Sequence of chain 1.B:
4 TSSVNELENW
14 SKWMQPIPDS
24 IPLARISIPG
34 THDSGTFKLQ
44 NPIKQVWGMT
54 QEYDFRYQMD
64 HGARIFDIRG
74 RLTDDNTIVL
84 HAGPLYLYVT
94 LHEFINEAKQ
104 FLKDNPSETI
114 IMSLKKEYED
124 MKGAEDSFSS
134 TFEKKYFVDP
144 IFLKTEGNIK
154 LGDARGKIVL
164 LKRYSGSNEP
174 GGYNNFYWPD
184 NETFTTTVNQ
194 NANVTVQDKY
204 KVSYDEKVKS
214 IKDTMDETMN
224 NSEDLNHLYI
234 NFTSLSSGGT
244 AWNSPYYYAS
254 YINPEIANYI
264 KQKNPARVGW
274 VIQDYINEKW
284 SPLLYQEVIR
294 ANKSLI

This small molecule binds to this protein.
Small molecule (SMILES): OC1C(O)C(O)C(O)C(O)C1O

Binding-site contacts:
Ligand atom O5 contacts residue HIS35 of chain 1.B at 2.9 Å (h-bond).
Ligand atom O3 contacts residue ARG166 of chain 1.B at 2.8 Å (salt-bridge).
Ligand atom C3 contacts residue ARG72 of chain 1.B at 3.8 Å.
Ligand atom C4 contacts residue ARG72 of chain 1.B at 3.2 Å.
Ligand atom O4 contacts residue ASP201 of chain 1.B at 3.0 Å (salt-bridge).
Ligand atom O5 contacts residue ASP36 of chain 1.B at 4.3 Å.
Ligand atom O4 contacts residue HIS35 of chain 1.B at 3.3 Å (h-bond).
Ligand atom O1 contacts residue LYS118 of chain 1.B at 4.1 Å.
Ligand atom O1 contacts residue TYR203 of chain 1.B at 3.8 Å.
Ligand atom O3 contacts residue ARG72 of chain 1.B at 4.2 Å.
Ligand atom O3 contacts residue ASP201 of chain 1.B at 2.5 Å (salt-bridge).
Ligand atom C6 contacts residue ARG72 of chain 1.B at 4.4 Å.
Ligand atom C1 contacts residue TYR203 of chain 1.B at 3.9 Å (hydrophobic).
Ligand atom C4 contacts residue ASP201 of chain 1.B at 3.9 Å.
Ligand atom C1 contacts residue LYS118 of chain 1.B at 4.3 Å.
Ligand atom C5 contacts residue ARG72 of chain 1.B at 3.2 Å.
Ligand atom C2 contacts residue ARG166 of chain 1.B at 3.9 Å.
Ligand atom C3 contacts residue ARG166 of chain 1.B at 3.8 Å.
Ligand atom C5 contacts residue HIS35 of chain 1.B at 3.7 Å.
Ligand atom O2 contacts residue LYS118 of chain 1.B at 3.0 Å (salt-bridge).
Ligand atom O1 contacts residue ASP183 of chain 1.B at 4.4 Å.
Ligand atom O4 contacts residue ARG72 of chain 1.B at 3.7 Å.
Ligand atom C3 contacts residue ASP201 of chain 1.B at 3.1 Å.
Ligand atom C6 contacts residue TYR203 of chain 1.B at 4.4 Å (hydrophobic).
Ligand atom O3 contacts residue TRP181 of chain 1.B at 3.9 Å.
Ligand atom C2 contacts residue ASP201 of chain 1.B at 4.1 Å.
Ligand atom O2 contacts residue ASP201 of chain 1.B at 4.5 Å.
Ligand atom O5 contacts residue ARG72 of chain 1.B at 3.8 Å.
Ligand atom O2 contacts residue ARG166 of chain 1.B at 3.0 Å (salt-bridge).
Ligand atom C2 contacts residue TYR203 of chain 1.B at 4.3 Å (hydrophobic).
Ligand atom C2 contacts residue LYS118 of chain 1.B at 3.9 Å.
Ligand atom O4 contacts residue PHE235 of chain 1.B at 4.2 Å.
Ligand atom O6 contacts residue TYR203 of chain 1.B at 3.6 Å.
Ligand atom C4 contacts residue HIS35 of chain 1.B at 3.9 Å.